Binding-site contacts:
Ligand atom C4 contacts residue ASN246 of chain 1.E at 4.2 Å.
Ligand atom C1 contacts residue THR248 of chain 1.E at 4.3 Å.
Ligand atom C1 contacts residue ASN249 of chain 1.E at 4.3 Å.
Ligand atom C8 contacts residue ASN246 of chain 1.E at 3.9 Å.
Ligand atom C5 contacts residue ASN246 of chain 1.E at 3.7 Å.
Ligand atom O5 contacts residue ASN246 of chain 1.E at 2.4 Å (h-bond).
Ligand atom O5 contacts residue THR248 of chain 1.E at 3.8 Å.
Ligand atom C1 contacts residue ASN246 of chain 1.E at 1.4 Å.
Ligand atom O5 contacts residue ASN249 of chain 1.E at 3.8 Å.
Ligand atom C2 contacts residue ASN246 of chain 1.E at 2.5 Å.
Ligand atom C3 contacts residue ASN246 of chain 1.E at 3.8 Å.
Ligand atom C5 contacts residue THR248 of chain 1.E at 4.0 Å.
Ligand atom C7 contacts residue ASN246 of chain 1.E at 3.1 Å.
Ligand atom C6 contacts residue THR248 of chain 1.E at 3.7 Å.
Ligand atom N2 contacts residue ASN246 of chain 1.E at 2.9 Å (h-bond).
Ligand atom O7 contacts residue ASN246 of chain 1.E at 3.0 Å (h-bond).

The small molecule below binds the protein below.
Small molecule (SMILES): CC(=O)N[C@@H]1[C@@H](O)[C@H](O)[C@@H](CO)O[C@H]1O

Sequence of chain 1.E:
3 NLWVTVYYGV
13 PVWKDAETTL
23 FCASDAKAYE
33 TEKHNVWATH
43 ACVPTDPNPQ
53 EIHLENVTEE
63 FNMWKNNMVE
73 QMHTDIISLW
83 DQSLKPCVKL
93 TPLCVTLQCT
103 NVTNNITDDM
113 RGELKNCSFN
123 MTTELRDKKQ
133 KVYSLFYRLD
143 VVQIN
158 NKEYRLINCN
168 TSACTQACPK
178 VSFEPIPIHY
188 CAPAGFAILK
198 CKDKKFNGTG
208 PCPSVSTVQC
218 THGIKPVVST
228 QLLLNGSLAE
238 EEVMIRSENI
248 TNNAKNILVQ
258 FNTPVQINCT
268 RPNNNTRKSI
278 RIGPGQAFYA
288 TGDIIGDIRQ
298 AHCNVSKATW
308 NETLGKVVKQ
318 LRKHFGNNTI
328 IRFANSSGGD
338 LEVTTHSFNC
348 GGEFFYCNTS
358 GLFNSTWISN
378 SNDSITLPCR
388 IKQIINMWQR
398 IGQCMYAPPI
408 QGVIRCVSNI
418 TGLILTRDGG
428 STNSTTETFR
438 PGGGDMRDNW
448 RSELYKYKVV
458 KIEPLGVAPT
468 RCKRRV